Sequence of chain 1.H:
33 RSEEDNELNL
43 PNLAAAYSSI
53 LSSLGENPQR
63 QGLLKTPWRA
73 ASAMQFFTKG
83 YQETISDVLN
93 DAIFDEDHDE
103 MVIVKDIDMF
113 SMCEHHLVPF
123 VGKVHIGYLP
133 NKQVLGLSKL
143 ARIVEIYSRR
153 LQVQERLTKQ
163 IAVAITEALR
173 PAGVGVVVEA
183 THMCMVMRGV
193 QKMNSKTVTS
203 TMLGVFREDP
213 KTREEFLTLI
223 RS

The small molecule below binds the protein below.
Small molecule (SMILES): Nc1nc2c(ccn2[C@@H]2O[C@H](COP(=O)(O)OP(=O)(O)OP(=O)(O)O)[C@@H](O)[C@H]2O)c(=O)[nH]1

Binding-site contacts:
Ligand atom C10 contacts residue VAL155 of chain 1.G at 3.7 Å (hydrophobic).
Ligand atom O13 contacts residue GLN156 of chain 1.G at 2.8 Å (h-bond).
Ligand atom O contacts residue PHE96 of chain 1.H at 3.4 Å.
Ligand atom P2 contacts residue ARG144 of chain 1.H at 3.7 Å.
Ligand atom O12 contacts residue SER140 of chain 1.H at 3.1 Å (h-bond).
Ligand atom O10 contacts residue LYS141 of chain 1.H at 2.9 Å (salt-bridge).
Ligand atom C4 contacts residue HIS117 of chain 1.G at 3.5 Å.
Ligand atom N contacts residue GLU157 of chain 1.G at 2.7 Å (salt-bridge).
Ligand atom O5 contacts residue HIS118 of chain 1.G at 2.6 Å (h-bond).
Ligand atom C10 contacts residue LEU139 of chain 1.H at 3.6 Å (hydrophobic).
Ligand atom O10 contacts residue ARG144 of chain 1.H at 2.8 Å (salt-bridge).
Ligand atom O12 contacts residue LEU139 of chain 1.H at 3.7 Å.
Ligand atom O13 contacts residue VAL155 of chain 1.G at 3.4 Å.
Ligand atom O11 contacts residue GLY138 of chain 1.H at 3.4 Å.
Ligand atom C contacts residue GLU157 of chain 1.G at 3.5 Å.
Ligand atom O2 contacts residue ASN92 of chain 1.H at 2.8 Å (h-bond).
Ligand atom O9 contacts residue ARG190 of chain 1.G at 2.9 Å (salt-bridge).
Ligand atom O9 contacts residue ARG144 of chain 1.H at 2.8 Å (salt-bridge).
Ligand atom N1 contacts residue LEU139 of chain 1.H at 3.2 Å (h-bond).
Ligand atom O13 contacts residue HIS184 of chain 1.G at 3.3 Å.
Ligand atom O4 contacts residue ARG71 of chain 1.F at 3.6 Å.
Ligand atom O10 contacts residue SER140 of chain 1.H at 2.5 Å (h-bond).
Ligand atom C8 contacts residue SER140 of chain 1.H at 3.4 Å.
Ligand atom N3 contacts residue GLU157 of chain 1.G at 2.7 Å (salt-bridge).
Ligand atom C3 contacts residue CYS115 of chain 1.G at 3.8 Å (hydrophobic).
Ligand atom O8 contacts residue ARG190 of chain 1.G at 3.0 Å (salt-bridge).
Ligand atom P2 contacts residue SER140 of chain 1.H at 3.4 Å.
Ligand atom O5 contacts residue ARG190 of chain 1.G at 3.2 Å (salt-bridge).
Ligand atom C5 contacts residue GLY138 of chain 1.H at 3.6 Å.
Ligand atom O2 contacts residue LYS141 of chain 1.H at 2.8 Å (salt-bridge).
Ligand atom C contacts residue LEU139 of chain 1.H at 3.5 Å (hydrophobic).
Ligand atom C10 contacts residue GLU157 of chain 1.G at 3.7 Å.
Ligand atom O3 contacts residue ARG71 of chain 1.F at 3.3 Å (salt-bridge).
Ligand atom O11 contacts residue LYS141 of chain 1.H at 3.3 Å.
Ligand atom N3 contacts residue LEU139 of chain 1.H at 3.6 Å.
Ligand atom N1 contacts residue GLY138 of chain 1.H at 3.5 Å.
Ligand atom N contacts residue LEU137 of chain 1.H at 3.2 Å (h-bond).
Ligand atom O8 contacts residue SER140 of chain 1.H at 3.3 Å (h-bond).
Ligand atom O7 contacts residue LYS141 of chain 1.H at 3.4 Å (salt-bridge).
Ligand atom O11 contacts residue SER140 of chain 1.H at 2.8 Å (h-bond).

Sequence of chain 1.G:
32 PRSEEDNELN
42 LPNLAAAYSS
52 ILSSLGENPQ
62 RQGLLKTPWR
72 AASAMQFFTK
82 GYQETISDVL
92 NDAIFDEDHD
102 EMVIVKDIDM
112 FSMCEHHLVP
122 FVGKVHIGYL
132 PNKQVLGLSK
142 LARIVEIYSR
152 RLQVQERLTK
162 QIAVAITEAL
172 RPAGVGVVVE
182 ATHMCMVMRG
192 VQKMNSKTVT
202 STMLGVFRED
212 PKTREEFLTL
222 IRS

Sequence of chain 1.F:
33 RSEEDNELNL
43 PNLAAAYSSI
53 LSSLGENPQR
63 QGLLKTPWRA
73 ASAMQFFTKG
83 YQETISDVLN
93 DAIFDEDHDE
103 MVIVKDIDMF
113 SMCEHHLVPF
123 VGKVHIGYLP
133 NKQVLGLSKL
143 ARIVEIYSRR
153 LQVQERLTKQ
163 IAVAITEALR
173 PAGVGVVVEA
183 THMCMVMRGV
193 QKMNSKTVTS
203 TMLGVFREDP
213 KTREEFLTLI